This small molecule binds to this protein.
Small molecule (SMILES): CC(C)(O)C(=O)SCCNC(=O)CCNC(=O)[C@H](O)C(C)(C)COP(=O)(O)OP(=O)(O)OC[C@H]1O[C@@H](n2cnc3c(N)ncnc32)[C@H](O)[C@@H]1OP(=O)(O)O

Sequence of chain 2.A:
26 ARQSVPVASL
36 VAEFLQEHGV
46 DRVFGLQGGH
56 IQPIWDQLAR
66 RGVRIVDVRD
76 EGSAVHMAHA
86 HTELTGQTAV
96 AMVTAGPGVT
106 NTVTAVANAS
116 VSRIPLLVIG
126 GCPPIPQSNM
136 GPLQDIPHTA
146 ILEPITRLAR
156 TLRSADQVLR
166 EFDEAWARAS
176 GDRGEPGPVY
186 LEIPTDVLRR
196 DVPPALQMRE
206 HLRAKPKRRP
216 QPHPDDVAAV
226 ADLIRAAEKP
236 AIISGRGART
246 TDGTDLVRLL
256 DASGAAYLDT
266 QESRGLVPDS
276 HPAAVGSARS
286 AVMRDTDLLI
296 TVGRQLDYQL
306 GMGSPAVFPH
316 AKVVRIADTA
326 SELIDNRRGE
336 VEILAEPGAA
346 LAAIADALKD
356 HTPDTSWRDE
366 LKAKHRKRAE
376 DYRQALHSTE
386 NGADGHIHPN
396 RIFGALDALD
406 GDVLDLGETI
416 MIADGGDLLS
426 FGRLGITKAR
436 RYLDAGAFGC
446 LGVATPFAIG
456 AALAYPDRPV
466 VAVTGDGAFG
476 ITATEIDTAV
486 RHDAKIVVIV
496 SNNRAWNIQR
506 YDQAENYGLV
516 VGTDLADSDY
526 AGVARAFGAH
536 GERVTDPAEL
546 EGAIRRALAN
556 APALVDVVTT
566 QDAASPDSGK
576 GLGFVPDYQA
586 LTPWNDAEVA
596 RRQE

Binding-site contacts:
Ligand atom O3A contacts residue ARG284 of chain 2.B at 3.3 Å.
Ligand atom C2 contacts residue GLN504 of chain 2.B at 3.0 Å.
Ligand atom O5A contacts residue LYS575 of chain 2.B at 2.5 Å (salt-bridge).
Ligand atom O4B contacts residue LEU429 of chain 2.B at 3.6 Å.
Ligand atom N9A contacts residue SER282 of chain 2.B at 3.7 Å.
Ligand atom O9A contacts residue SER285 of chain 2.B at 2.7 Å (h-bond).
Ligand atom O2B contacts residue SER282 of chain 2.B at 3.1 Å.
Ligand atom O3 contacts residue GLY54 of chain 2.A at 3.0 Å (h-bond).
Ligand atom O9P contacts residue GLN304 of chain 2.B at 3.4 Å (h-bond).
Ligand atom O3B contacts residue ARG373 of chain 2.B at 3.5 Å (salt-bridge).
Ligand atom O5P contacts residue GLY444 of chain 2.B at 3.3 Å.
Ligand atom N3A contacts residue SER282 of chain 2.B at 3.5 Å.
Ligand atom O2A contacts residue ARG428 of chain 2.B at 3.0 Å (salt-bridge).
Ligand atom C4 contacts residue LEU577 of chain 2.B at 3.6 Å (hydrophobic).
Ligand atom O7A contacts residue ARG284 of chain 2.B at 3.4 Å (salt-bridge).
Ligand atom C4 contacts residue LEU138 of chain 2.A at 3.6 Å (hydrophobic).
Ligand atom CAP contacts residue ASP572 of chain 2.B at 3.6 Å.
Ligand atom N1A contacts residue TYR377 of chain 2.B at 3.6 Å.
Ligand atom O2B contacts residue GLY281 of chain 2.B at 3.6 Å.
Ligand atom CEP contacts residue GLN304 of chain 2.B at 3.6 Å.
Ligand atom C7P contacts residue LEU577 of chain 2.B at 3.6 Å (hydrophobic).
Ligand atom O8A contacts residue ARG373 of chain 2.B at 3.3 Å (salt-bridge).
Ligand atom C8A contacts residue GLY281 of chain 2.B at 3.1 Å.
Ligand atom C2A contacts residue SER282 of chain 2.B at 3.7 Å.
Ligand atom P3B contacts residue SER285 of chain 2.B at 3.6 Å.
Ligand atom N7A contacts residue GLY281 of chain 2.B at 3.4 Å (h-bond).
Ligand atom O7A contacts residue ARG373 of chain 2.B at 3.5 Å (salt-bridge).
Ligand atom O9P contacts residue GLN266 of chain 2.B at 2.9 Å (h-bond).
Ligand atom CAP contacts residue ARG428 of chain 2.B at 3.5 Å.
Ligand atom O3 contacts residue TPW1 of chain 2.H at 3.6 Å.
Ligand atom C1 contacts residue TPW1 of chain 2.H at 3.4 Å.
Ligand atom O1 contacts residue TPW1 of chain 2.H at 3.3 Å (h-bond).
Ligand atom OAP contacts residue ASP572 of chain 2.B at 2.7 Å (salt-bridge).
Ligand atom O2B contacts residue ALA283 of chain 2.B at 3.6 Å (h-bond).
Ligand atom O2B contacts residue ARG284 of chain 2.B at 3.1 Å (salt-bridge).
Ligand atom O7A contacts residue SER285 of chain 2.B at 3.0 Å (h-bond).
Ligand atom C4A contacts residue SER282 of chain 2.B at 3.6 Å.
Ligand atom N1A contacts residue ALA374 of chain 2.B at 3.6 Å.
Ligand atom O1 contacts residue GLN139 of chain 2.A at 3.2 Å (h-bond).
Ligand atom O4A contacts residue ARG284 of chain 2.B at 3.0 Å (salt-bridge).

Sequence of chain 2.B:
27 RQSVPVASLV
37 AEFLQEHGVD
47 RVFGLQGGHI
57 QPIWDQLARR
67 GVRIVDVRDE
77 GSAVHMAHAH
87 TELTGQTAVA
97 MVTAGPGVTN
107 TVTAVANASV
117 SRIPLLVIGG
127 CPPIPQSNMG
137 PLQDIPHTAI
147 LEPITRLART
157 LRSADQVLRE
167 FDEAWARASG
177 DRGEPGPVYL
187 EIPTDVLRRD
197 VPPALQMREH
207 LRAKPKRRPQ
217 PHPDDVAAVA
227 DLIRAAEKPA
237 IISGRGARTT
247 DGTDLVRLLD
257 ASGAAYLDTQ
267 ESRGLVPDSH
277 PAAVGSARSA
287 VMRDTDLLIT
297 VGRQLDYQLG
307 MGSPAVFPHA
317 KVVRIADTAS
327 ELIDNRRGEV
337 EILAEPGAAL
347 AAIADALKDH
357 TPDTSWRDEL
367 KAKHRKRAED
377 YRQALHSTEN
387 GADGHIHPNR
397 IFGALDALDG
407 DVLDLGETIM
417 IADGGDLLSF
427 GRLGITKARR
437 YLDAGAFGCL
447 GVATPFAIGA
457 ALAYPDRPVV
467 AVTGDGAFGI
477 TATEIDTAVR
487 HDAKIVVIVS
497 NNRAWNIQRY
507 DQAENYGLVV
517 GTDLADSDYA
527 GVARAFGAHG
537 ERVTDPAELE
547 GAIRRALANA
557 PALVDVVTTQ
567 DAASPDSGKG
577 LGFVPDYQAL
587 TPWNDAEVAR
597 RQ